Sequence of chain 2.N:
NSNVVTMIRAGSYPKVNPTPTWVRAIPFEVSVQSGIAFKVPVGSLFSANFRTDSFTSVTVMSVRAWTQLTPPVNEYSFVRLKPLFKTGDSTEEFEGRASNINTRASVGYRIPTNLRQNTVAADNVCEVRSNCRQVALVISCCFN

Binding-site contacts:
Ligand atom OP2 contacts residue SER77 of chain 2.N at 4.0 Å.
Ligand atom N3 contacts residue ARG125 of chain 2.N at 3.6 Å.
Ligand atom C5' contacts residue ARG125 of chain 2.N at 4.3 Å.
Ligand atom C3' contacts residue ARG125 of chain 2.N at 3.4 Å.
Ligand atom C4 contacts residue ARG125 of chain 2.N at 3.5 Å.
Ligand atom OP3 contacts residue ARG125 of chain 2.N at 2.8 Å.
Ligand atom C5 contacts residue ARG125 of chain 2.N at 3.5 Å.
Ligand atom OP3 contacts residue SER77 of chain 2.N at 4.3 Å.
Ligand atom P contacts residue ARG131 of chain 2.N at 3.6 Å.
Ligand atom C5' contacts residue MET76 of chain 2.N at 4.3 Å (hydrophobic).
Ligand atom C6 contacts residue ARG125 of chain 2.N at 3.5 Å.
Ligand atom O3' contacts residue ARG125 of chain 2.N at 4.2 Å.
Ligand atom O5' contacts residue ARG125 of chain 2.N at 3.2 Å (salt-bridge).
Ligand atom OP1 contacts residue ARG131 of chain 2.N at 3.5 Å (salt-bridge).
Ligand atom O5' contacts residue ARG131 of chain 2.N at 2.9 Å (salt-bridge).
Ligand atom O2 contacts residue ARG125 of chain 2.N at 3.9 Å.
Ligand atom C2 contacts residue ARG125 of chain 2.N at 3.8 Å.
Ligand atom P contacts residue ARG125 of chain 2.N at 4.0 Å.
Ligand atom N1 contacts residue ARG125 of chain 2.N at 3.7 Å.
Ligand atom C5' contacts residue ARG131 of chain 2.N at 3.4 Å.
Ligand atom C2' contacts residue ARG125 of chain 2.N at 3.7 Å.
Ligand atom OP2 contacts residue ARG131 of chain 2.N at 3.8 Å.
Ligand atom OP3 contacts residue ARG131 of chain 2.N at 4.5 Å.
Ligand atom C4' contacts residue ARG125 of chain 2.N at 4.4 Å.
Ligand atom OP2 contacts residue MET76 of chain 2.N at 4.4 Å.
Ligand atom O4 contacts residue ARG125 of chain 2.N at 3.8 Å.
Ligand atom C1' contacts residue ARG125 of chain 2.N at 4.3 Å.
Ligand atom OP1 contacts residue ARG125 of chain 2.N at 3.0 Å (salt-bridge).

The small molecule below binds the protein below.
Small molecule (SMILES): CO[P](=O)(O)O[C@H]1[C@@H](O)[C@H](n2ccc(=O)[nH]c2=O)O[C@@H]1COP(=O)(O)O